Binding-site contacts:
Ligand atom C1 contacts residue ASN204 of chain 1.G at 1.4 Å.
Ligand atom C7 contacts residue SER244 of chain 1.G at 4.5 Å.
Ligand atom C3 contacts residue ASN204 of chain 1.G at 3.8 Å.
Ligand atom C7 contacts residue ASN204 of chain 1.G at 3.2 Å.
Ligand atom C8 contacts residue ILE247 of chain 1.G at 3.9 Å (hydrophobic).
Ligand atom O7 contacts residue ASN204 of chain 1.G at 3.1 Å (h-bond).
Ligand atom N2 contacts residue ASN204 of chain 1.G at 2.8 Å (h-bond).
Ligand atom C5 contacts residue THR206 of chain 1.G at 4.1 Å.
Ligand atom C8 contacts residue ASN204 of chain 1.G at 4.3 Å.
Ligand atom O7 contacts residue ILE242 of chain 1.G at 4.4 Å.
Ligand atom C7 contacts residue HIS321 of chain 1.G at 4.4 Å.
Ligand atom N2 contacts residue THR206 of chain 1.G at 4.2 Å.
Ligand atom O5 contacts residue THR206 of chain 1.G at 4.1 Å.
Ligand atom O5 contacts residue ASN204 of chain 1.G at 2.4 Å (h-bond).
Ligand atom C8 contacts residue SER244 of chain 1.G at 3.2 Å.
Ligand atom O7 contacts residue HIS321 of chain 1.G at 3.4 Å.
Ligand atom C3 contacts residue THR206 of chain 1.G at 4.0 Å.
Ligand atom C2 contacts residue ASN204 of chain 1.G at 2.4 Å.
Ligand atom C4 contacts residue ASN204 of chain 1.G at 4.2 Å.
Ligand atom C5 contacts residue ASN204 of chain 1.G at 3.7 Å.
Ligand atom C2 contacts residue THR206 of chain 1.G at 4.1 Å.
Ligand atom C1 contacts residue THR206 of chain 1.G at 3.5 Å.

The small molecule below binds the protein below.
Small molecule (SMILES): CC(=O)N[C@@H]1[C@@H](O)[C@H](O)[C@@H](CO)O[C@H]1O

Sequence of chain 1.G:
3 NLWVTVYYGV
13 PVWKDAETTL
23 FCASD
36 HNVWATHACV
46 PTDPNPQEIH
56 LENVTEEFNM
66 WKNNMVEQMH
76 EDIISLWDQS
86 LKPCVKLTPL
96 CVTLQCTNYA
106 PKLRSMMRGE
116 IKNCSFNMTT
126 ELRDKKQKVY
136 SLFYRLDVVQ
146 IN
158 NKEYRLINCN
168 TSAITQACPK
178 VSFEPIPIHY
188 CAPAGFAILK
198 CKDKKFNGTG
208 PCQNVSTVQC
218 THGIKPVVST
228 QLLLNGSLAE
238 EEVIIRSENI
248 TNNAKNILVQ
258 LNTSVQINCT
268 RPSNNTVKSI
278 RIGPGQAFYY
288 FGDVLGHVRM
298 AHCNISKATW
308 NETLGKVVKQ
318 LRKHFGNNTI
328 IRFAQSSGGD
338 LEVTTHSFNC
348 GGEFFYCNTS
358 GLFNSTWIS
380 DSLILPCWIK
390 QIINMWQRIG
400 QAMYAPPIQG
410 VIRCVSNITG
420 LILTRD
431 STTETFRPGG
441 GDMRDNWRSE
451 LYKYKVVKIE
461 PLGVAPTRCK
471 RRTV